Binding-site contacts:
Ligand atom O contacts residue TYR48 of chain 1.A at 2.9 Å (h-bond).
Ligand atom CB contacts residue TYR48 of chain 1.A at 3.9 Å (hydrophobic).
Ligand atom C contacts residue TYR48 of chain 1.A at 3.3 Å (hydrophobic).
Ligand atom O contacts residue SER155 of chain 1.A at 2.8 Å (h-bond).
Ligand atom CG contacts residue CYS47 of chain 1.A at 4.1 Å (hydrophobic).
Ligand atom CB contacts residue ASP46 of chain 1.A at 2.4 Å.
Ligand atom CD contacts residue HIS218 of chain 1.A at 3.6 Å.
Ligand atom O contacts residue CYS47 of chain 1.A at 2.8 Å (h-bond).
Ligand atom CD contacts residue ASP46 of chain 1.A at 3.7 Å.
Ligand atom CB contacts residue HIS218 of chain 1.A at 3.8 Å.
Ligand atom CG contacts residue ASP46 of chain 1.A at 1.4 Å.
Ligand atom N contacts residue TRP54 of chain 1.A at 3.2 Å.
Ligand atom C contacts residue ASN156 of chain 1.A at 3.6 Å.
Ligand atom CG contacts residue ASP219 of chain 1.A at 4.0 Å.
Ligand atom O contacts residue LEU154 of chain 1.A at 4.0 Å.
Ligand atom O contacts residue ASP46 of chain 1.A at 2.6 Å (salt-bridge).
Ligand atom OXT contacts residue SER155 of chain 1.A at 3.7 Å.
Ligand atom CD contacts residue TYR48 of chain 1.A at 3.4 Å (hydrophobic).
Ligand atom CD contacts residue TRP54 of chain 1.A at 3.7 Å (hydrophobic).
Ligand atom N contacts residue ASP46 of chain 1.A at 4.4 Å.
Ligand atom C contacts residue CYS47 of chain 1.A at 3.8 Å (hydrophobic).
Ligand atom O contacts residue ASN156 of chain 1.A at 3.7 Å.
Ligand atom C contacts residue ASP46 of chain 1.A at 2.3 Å.
Ligand atom C contacts residue SER155 of chain 1.A at 3.6 Å.
Ligand atom OXT contacts residue TYR48 of chain 1.A at 3.9 Å.
Ligand atom OXT contacts residue ASN156 of chain 1.A at 3.0 Å (h-bond).
Ligand atom OXT contacts residue ASP46 of chain 1.A at 3.4 Å (salt-bridge).
Ligand atom N contacts residue TYR48 of chain 1.A at 3.2 Å (h-bond).
Ligand atom CB contacts residue ASP219 of chain 1.A at 3.7 Å.
Ligand atom CG contacts residue TYR48 of chain 1.A at 3.2 Å (hydrophobic).

A small-molecule ligand and the protein it binds are described below.
Small molecule (SMILES): NCCCC(=O)O

Sequence of chain 1.A:
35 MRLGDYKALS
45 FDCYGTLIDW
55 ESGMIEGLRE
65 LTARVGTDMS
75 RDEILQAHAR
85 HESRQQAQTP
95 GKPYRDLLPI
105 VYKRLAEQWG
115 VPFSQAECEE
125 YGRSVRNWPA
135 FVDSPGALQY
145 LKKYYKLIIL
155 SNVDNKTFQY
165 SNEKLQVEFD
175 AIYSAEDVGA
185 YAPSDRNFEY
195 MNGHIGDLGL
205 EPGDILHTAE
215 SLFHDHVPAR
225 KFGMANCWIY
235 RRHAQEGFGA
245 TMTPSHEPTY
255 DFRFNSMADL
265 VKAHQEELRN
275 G